The protein below binds the small molecule below.
Small molecule (SMILES): COc1cc(CCNC(=O)c2nc(-c3ccccc3C)[nH]c(=O)c2O)ccc1O

Sequence of chain 5.A:
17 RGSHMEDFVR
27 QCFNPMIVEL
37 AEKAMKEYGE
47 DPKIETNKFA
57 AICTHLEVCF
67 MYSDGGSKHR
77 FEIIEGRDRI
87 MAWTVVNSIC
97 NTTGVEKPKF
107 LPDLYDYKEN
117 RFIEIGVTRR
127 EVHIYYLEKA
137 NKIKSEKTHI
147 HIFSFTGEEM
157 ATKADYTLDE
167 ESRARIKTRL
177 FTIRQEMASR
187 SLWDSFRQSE

Binding-site contacts:
Ligand atom O15 contacts residue HIS61 of chain 5.A at 2.9 Å (h-bond).
Ligand atom O13 contacts residue GLU81 of chain 5.A at 4.0 Å.
Ligand atom C12 contacts residue GLU120 of chain 5.A at 3.8 Å.
Ligand atom O29 contacts residue MET41 of chain 5.A at 3.7 Å.
Ligand atom C09 contacts residue GLU81 of chain 5.A at 3.7 Å.
Ligand atom O10 contacts residue MN1 of chain 5.C at 1.9 Å.
Ligand atom O13 contacts residue ASP109 of chain 5.A at 3.1 Å (salt-bridge).
Ligand atom C09 contacts residue MN1 of chain 5.C at 2.9 Å.
Ligand atom O29 contacts residue GLU46 of chain 5.A at 2.8 Å (salt-bridge).
Ligand atom C06 contacts residue TYR44 of chain 5.A at 3.6 Å (hydrophobic).
Ligand atom C26 contacts residue ALA40 of chain 5.A at 3.8 Å (hydrophobic).
Ligand atom O15 contacts residue TYR131 of chain 5.A at 3.7 Å.
Ligand atom C28 contacts residue GLU46 of chain 5.A at 3.7 Å.
Ligand atom C03 contacts residue GLU46 of chain 5.A at 4.0 Å.
Ligand atom C14 contacts residue ILE121 of chain 5.A at 4.0 Å (hydrophobic).
Ligand atom O10 contacts residue GLU81 of chain 5.A at 2.9 Å (salt-bridge).
Ligand atom C12 contacts residue HIS61 of chain 5.A at 3.5 Å.
Ligand atom O13 contacts residue HIS61 of chain 5.A at 3.3 Å (h-bond).
Ligand atom C07 contacts residue TYR44 of chain 5.A at 3.8 Å (hydrophobic).
Ligand atom O15 contacts residue GLU120 of chain 5.A at 3.0 Å (salt-bridge).
Ligand atom O13 contacts residue GLU120 of chain 5.A at 3.0 Å (salt-bridge).
Ligand atom N16 contacts residue TYR131 of chain 5.A at 3.6 Å (h-bond).
Ligand atom C27 contacts residue ILE58 of chain 5.A at 3.7 Å (hydrophobic).
Ligand atom O29 contacts residue LYS54 of chain 5.A at 3.5 Å.
Ligand atom O13 contacts residue MN1 of chain 5.B at 2.1 Å.
Ligand atom O29 contacts residue ILE58 of chain 5.A at 3.8 Å.
Ligand atom C12 contacts residue MN1 of chain 5.C at 3.2 Å.
Ligand atom C11 contacts residue MN1 of chain 5.C at 3.5 Å.
Ligand atom O13 contacts residue MN1 of chain 5.C at 2.3 Å.
Ligand atom O02 contacts residue TYR44 of chain 5.A at 4.0 Å.
Ligand atom C04 contacts residue TYR44 of chain 5.A at 3.7 Å (hydrophobic).
Ligand atom O15 contacts residue MN1 of chain 5.B at 2.2 Å.
Ligand atom C14 contacts residue MN1 of chain 5.B at 2.9 Å.
Ligand atom O02 contacts residue GLU46 of chain 5.A at 3.4 Å (salt-bridge).
Ligand atom C05 contacts residue TYR44 of chain 5.A at 3.9 Å (hydrophobic).
Ligand atom C27 contacts residue ALA40 of chain 5.A at 4.0 Å (hydrophobic).
Ligand atom C14 contacts residue HIS61 of chain 5.A at 3.3 Å.
Ligand atom O15 contacts residue ILE121 of chain 5.A at 2.9 Å (h-bond).
Ligand atom C12 contacts residue MN1 of chain 5.B at 2.9 Å.
Ligand atom C14 contacts residue GLU120 of chain 5.A at 3.7 Å.